Binding-site contacts:
Ligand atom C3 contacts residue PRO252 of chain 60.A at 4.4 Å (hydrophobic).
Ligand atom C11 contacts residue TYR145 of chain 56.A at 3.7 Å (hydrophobic).
Ligand atom C4 contacts residue PRO252 of chain 60.A at 4.3 Å (hydrophobic).
Ligand atom N5 contacts residue TYR250 of chain 60.A at 3.8 Å.
Ligand atom C6 contacts residue TYR145 of chain 56.A at 3.4 Å (hydrophobic).
Ligand atom C9 contacts residue ALA146 of chain 56.A at 4.4 Å (hydrophobic).
Ligand atom C10 contacts residue TYR250 of chain 60.A at 2.8 Å (hydrophobic).
Ligand atom O4 contacts residue PRO252 of chain 60.A at 4.0 Å.
Ligand atom O1B contacts residue SER147 of chain 56.A at 2.7 Å (h-bond).
Ligand atom O10 contacts residue TYR250 of chain 60.A at 2.2 Å (h-bond).
Ligand atom O8 contacts residue TYR145 of chain 56.A at 4.2 Å.
Ligand atom O9 contacts residue ALA146 of chain 56.A at 3.3 Å.
Ligand atom C7 contacts residue TYR145 of chain 56.A at 3.9 Å (hydrophobic).
Ligand atom C4 contacts residue TYR145 of chain 56.A at 3.6 Å (hydrophobic).
Ligand atom O1A contacts residue SER147 of chain 56.A at 3.1 Å (h-bond).
Ligand atom O1B contacts residue ALA146 of chain 56.A at 4.3 Å.
Ligand atom O4 contacts residue ASN251 of chain 60.A at 4.3 Å.
Ligand atom O1B contacts residue PRO252 of chain 60.A at 3.4 Å.
Ligand atom C10 contacts residue TYR145 of chain 56.A at 3.6 Å (hydrophobic).
Ligand atom C6 contacts residue ALA146 of chain 56.A at 4.3 Å (hydrophobic).
Ligand atom C8 contacts residue ALA146 of chain 56.A at 4.4 Å (hydrophobic).
Ligand atom C1 contacts residue SER147 of chain 56.A at 3.6 Å.
Ligand atom C8 contacts residue TYR145 of chain 56.A at 4.2 Å (hydrophobic).
Ligand atom C1 contacts residue ALA146 of chain 56.A at 4.0 Å (hydrophobic).
Ligand atom C11 contacts residue ARG143 of chain 56.A at 3.9 Å.
Ligand atom O4 contacts residue TYR250 of chain 60.A at 3.0 Å.
Ligand atom C5 contacts residue TYR250 of chain 60.A at 4.3 Å (hydrophobic).
Ligand atom O1A contacts residue ALA146 of chain 56.A at 3.2 Å.
Ligand atom N5 contacts residue TYR145 of chain 56.A at 2.6 Å (h-bond).
Ligand atom C5 contacts residue TYR145 of chain 56.A at 3.3 Å (hydrophobic).
Ligand atom O10 contacts residue ASN96 of chain 60.A at 4.2 Å.
Ligand atom C1 contacts residue PRO252 of chain 60.A at 4.1 Å (hydrophobic).
Ligand atom C11 contacts residue TYR250 of chain 60.A at 3.0 Å (hydrophobic).
Ligand atom O4 contacts residue TYR145 of chain 56.A at 4.2 Å.
Ligand atom C4 contacts residue TYR250 of chain 60.A at 4.2 Å (hydrophobic).

Sequence of chain 60.A:
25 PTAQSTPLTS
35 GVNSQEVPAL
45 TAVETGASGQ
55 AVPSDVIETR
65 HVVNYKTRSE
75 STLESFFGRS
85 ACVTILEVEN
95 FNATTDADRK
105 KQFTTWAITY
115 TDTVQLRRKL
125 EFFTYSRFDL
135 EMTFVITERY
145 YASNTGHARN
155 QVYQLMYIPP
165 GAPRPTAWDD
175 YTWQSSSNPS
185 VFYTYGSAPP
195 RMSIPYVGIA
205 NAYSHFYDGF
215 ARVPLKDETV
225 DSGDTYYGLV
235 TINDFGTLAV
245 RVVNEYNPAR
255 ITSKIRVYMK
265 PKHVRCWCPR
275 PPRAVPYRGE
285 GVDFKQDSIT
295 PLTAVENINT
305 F

A protein and the small-molecule ligand that binds it are described below.
Small molecule (SMILES): CC(=O)N[C@H]1[C@H]([C@H](O)[C@H](O)CO)O[C@@](O)(C(=O)O)C[C@@H]1O

Sequence of chain 56.A:
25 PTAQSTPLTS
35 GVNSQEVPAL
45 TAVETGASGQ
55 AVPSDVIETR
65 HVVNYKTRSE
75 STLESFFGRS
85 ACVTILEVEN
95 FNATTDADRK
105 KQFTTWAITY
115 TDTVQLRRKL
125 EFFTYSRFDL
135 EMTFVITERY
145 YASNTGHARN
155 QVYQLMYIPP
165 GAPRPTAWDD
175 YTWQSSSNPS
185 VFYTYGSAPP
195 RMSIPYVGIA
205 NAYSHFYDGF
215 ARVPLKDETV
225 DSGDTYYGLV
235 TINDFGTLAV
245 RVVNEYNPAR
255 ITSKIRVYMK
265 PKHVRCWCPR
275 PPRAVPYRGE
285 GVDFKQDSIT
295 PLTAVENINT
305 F